Sequence of chain 1.B:
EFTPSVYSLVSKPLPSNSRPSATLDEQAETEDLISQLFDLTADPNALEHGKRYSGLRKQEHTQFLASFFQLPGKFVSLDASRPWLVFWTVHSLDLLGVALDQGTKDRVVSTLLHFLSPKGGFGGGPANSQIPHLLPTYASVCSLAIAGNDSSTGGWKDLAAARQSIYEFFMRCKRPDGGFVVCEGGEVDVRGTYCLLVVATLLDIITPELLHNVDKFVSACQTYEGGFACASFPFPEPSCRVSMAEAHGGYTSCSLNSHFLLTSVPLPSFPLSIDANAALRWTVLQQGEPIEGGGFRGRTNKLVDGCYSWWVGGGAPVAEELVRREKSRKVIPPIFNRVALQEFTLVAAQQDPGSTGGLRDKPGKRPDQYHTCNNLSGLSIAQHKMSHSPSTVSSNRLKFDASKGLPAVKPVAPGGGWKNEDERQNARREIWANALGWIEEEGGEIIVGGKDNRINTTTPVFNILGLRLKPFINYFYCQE

Sequence of chain 1.C:
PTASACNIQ

A small-molecule ligand and the protein it binds are described below.
Small molecule (SMILES): C/C=C(\C)CC/C=C(\C)CCC=C(C)C

Sequence of chain 1.A:
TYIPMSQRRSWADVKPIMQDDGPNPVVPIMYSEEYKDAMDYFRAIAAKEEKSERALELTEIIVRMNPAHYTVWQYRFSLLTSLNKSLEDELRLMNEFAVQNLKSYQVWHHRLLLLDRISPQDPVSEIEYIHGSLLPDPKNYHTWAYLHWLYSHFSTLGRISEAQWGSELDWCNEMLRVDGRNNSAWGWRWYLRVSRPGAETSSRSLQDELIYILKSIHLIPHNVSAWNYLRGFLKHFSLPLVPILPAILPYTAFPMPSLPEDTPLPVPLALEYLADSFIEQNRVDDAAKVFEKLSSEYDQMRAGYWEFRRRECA

Binding-site contacts:
Ligand atom C2 contacts residue CYS325 of chain 1.B at 3.4 Å (hydrophobic).
Ligand atom C11 contacts residue ILE10 of chain 1.C at 3.8 Å (hydrophobic).
Ligand atom C1 contacts residue SO41 of chain 1.F at 3.2 Å.
Ligand atom C12 contacts residue CYS272 of chain 1.B at 3.7 Å (hydrophobic).
Ligand atom C3 contacts residue TYR326 of chain 1.B at 3.5 Å (hydrophobic).
Ligand atom C8 contacts residue GLY268 of chain 1.B at 3.6 Å.
Ligand atom C7 contacts residue TRP329 of chain 1.B at 3.9 Å (hydrophobic).
Ligand atom C14 contacts residue ILE10 of chain 1.C at 3.6 Å (hydrophobic).
Ligand atom C15 contacts residue TYR200 of chain 1.B at 3.7 Å (hydrophobic).
Ligand atom C15 contacts residue CYS272 of chain 1.B at 3.8 Å (hydrophobic).
Ligand atom C1 contacts residue ASP323 of chain 1.B at 3.4 Å.
Ligand atom C7 contacts residue GLY268 of chain 1.B at 3.5 Å.
Ligand atom C11 contacts residue ARG197 of chain 1.B at 4.0 Å.
Ligand atom C12 contacts residue TRP329 of chain 1.B at 3.4 Å (hydrophobic).
Ligand atom C5 contacts residue ILE10 of chain 1.C at 3.9 Å (hydrophobic).
Ligand atom C4 contacts residue TYR326 of chain 1.B at 3.9 Å (hydrophobic).
Ligand atom C6 contacts residue TYR326 of chain 1.B at 3.9 Å (hydrophobic).
Ligand atom C1 contacts residue ZN1 of chain 1.D at 3.4 Å.
Ligand atom C4 contacts residue ASN9 of chain 1.C at 3.9 Å.
Ligand atom C15 contacts residue CYS201 of chain 1.B at 4.0 Å (hydrophobic).
Ligand atom C7 contacts residue HIS266 of chain 1.B at 3.6 Å.
Ligand atom C13 contacts residue ARG197 of chain 1.B at 4.0 Å.
Ligand atom C2 contacts residue SO41 of chain 1.F at 3.8 Å.
Ligand atom C1 contacts residue ALA7 of chain 1.C at 3.8 Å (hydrophobic).
Ligand atom C3 contacts residue SO41 of chain 1.F at 3.9 Å.
Ligand atom C5 contacts residue TYR409 of chain 1.B at 3.5 Å (hydrophobic).
Ligand atom C9 contacts residue TRP329 of chain 1.B at 3.9 Å (hydrophobic).
Ligand atom C10 contacts residue TYR123 of chain 1.A at 3.6 Å (hydrophobic).
Ligand atom C5 contacts residue ASN9 of chain 1.C at 4.0 Å.
Ligand atom C2 contacts residue TYR326 of chain 1.B at 3.7 Å (hydrophobic).
Ligand atom C6 contacts residue HIS266 of chain 1.B at 3.2 Å.
Ligand atom C13 contacts residue TRP329 of chain 1.B at 3.9 Å (hydrophobic).
Ligand atom C4 contacts residue SO41 of chain 1.F at 3.6 Å.
Ligand atom C14 contacts residue LEU141 of chain 1.B at 3.7 Å (hydrophobic).
Ligand atom C1 contacts residue CYS8 of chain 1.C at 1.9 Å (hydrophobic).
Ligand atom C2 contacts residue CYS8 of chain 1.C at 2.6 Å (hydrophobic).
Ligand atom C2 contacts residue TYR409 of chain 1.B at 3.9 Å (hydrophobic).
Ligand atom C9 contacts residue GLY268 of chain 1.B at 3.4 Å.
Ligand atom C2 contacts residue ZN1 of chain 1.D at 3.6 Å.
Ligand atom C3 contacts residue CYS8 of chain 1.C at 3.8 Å (hydrophobic).